Binding-site contacts:
Ligand atom O5 contacts residue ASN173 of chain 1.A at 2.3 Å (h-bond).
Ligand atom C1 contacts residue GLN212 of chain 1.A at 4.0 Å.
Ligand atom C1 contacts residue GLU152 of chain 1.A at 3.8 Å.
Ligand atom C8 contacts residue ASN173 of chain 1.A at 4.5 Å.
Ligand atom C8 contacts residue LYS174 of chain 1.A at 4.1 Å.
Ligand atom C5 contacts residue ASN173 of chain 1.A at 3.6 Å.
Ligand atom O6 contacts residue LYS216 of chain 1.A at 3.5 Å.
Ligand atom C1 contacts residue ILE154 of chain 1.A at 4.2 Å (hydrophobic).
Ligand atom C5 contacts residue ILE154 of chain 1.A at 4.4 Å (hydrophobic).
Ligand atom C1 contacts residue ASN173 of chain 1.A at 1.4 Å.
Ligand atom C2 contacts residue ASN173 of chain 1.A at 2.5 Å.
Ligand atom C1 contacts residue GLU153 of chain 1.A at 4.3 Å.
Ligand atom C3 contacts residue ASN173 of chain 1.A at 3.9 Å.
Ligand atom C3 contacts residue GLN212 of chain 1.A at 4.1 Å.
Ligand atom C2 contacts residue GLU152 of chain 1.A at 4.3 Å.
Ligand atom C6 contacts residue ILE154 of chain 1.A at 4.4 Å (hydrophobic).
Ligand atom N2 contacts residue GLN212 of chain 1.A at 4.4 Å.
Ligand atom O4 contacts residue GLN212 of chain 1.A at 4.3 Å.
Ligand atom O5 contacts residue GLU152 of chain 1.A at 4.0 Å.
Ligand atom O7 contacts residue ASN173 of chain 1.A at 3.6 Å.
Ligand atom O6 contacts residue GLU153 of chain 1.A at 3.6 Å.
Ligand atom C6 contacts residue GLU153 of chain 1.A at 3.8 Å.
Ligand atom C5 contacts residue GLN212 of chain 1.A at 4.2 Å.
Ligand atom O5 contacts residue GLU153 of chain 1.A at 3.5 Å.
Ligand atom N2 contacts residue ASN173 of chain 1.A at 3.1 Å (h-bond).
Ligand atom O5 contacts residue ILE154 of chain 1.A at 3.6 Å (h-bond).
Ligand atom O6 contacts residue ILE154 of chain 1.A at 3.3 Å (h-bond).
Ligand atom C4 contacts residue ASN173 of chain 1.A at 4.2 Å.
Ligand atom C6 contacts residue LYS216 of chain 1.A at 4.4 Å.
Ligand atom O7 contacts residue GLU152 of chain 1.A at 4.3 Å.
Ligand atom C2 contacts residue GLN212 of chain 1.A at 4.5 Å.
Ligand atom C7 contacts residue ASN173 of chain 1.A at 3.6 Å.

A small-molecule ligand and the protein it binds are described below.
Small molecule (SMILES): CC(=O)N[C@@H]1[C@@H](O)[C@H](O)[C@@H](CO)O[C@H]1O

Sequence of chain 1.A:
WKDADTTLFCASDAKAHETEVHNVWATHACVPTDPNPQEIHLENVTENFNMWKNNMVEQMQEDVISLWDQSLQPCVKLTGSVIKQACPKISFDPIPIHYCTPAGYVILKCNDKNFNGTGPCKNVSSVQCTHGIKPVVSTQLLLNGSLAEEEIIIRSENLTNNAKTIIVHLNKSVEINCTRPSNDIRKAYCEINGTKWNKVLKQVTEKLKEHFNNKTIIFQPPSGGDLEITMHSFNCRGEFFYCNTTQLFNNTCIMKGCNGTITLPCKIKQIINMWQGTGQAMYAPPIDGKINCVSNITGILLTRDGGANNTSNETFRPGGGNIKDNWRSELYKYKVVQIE